Binding-site contacts:
Ligand atom OP2 contacts residue ARG47 of chain 9.E at 2.5 Å (salt-bridge).
Ligand atom C5 contacts residue ASP2 of chain 8.C at 3.7 Å.
Ligand atom C4' contacts residue ARG82 of chain 8.K at 3.7 Å.
Ligand atom N7 contacts residue PHE141 of chain 8.C at 3.5 Å.
Ligand atom N6 contacts residue PHE141 of chain 8.C at 3.4 Å.
Ligand atom OP2 contacts residue ASN195 of chain 9.E at 3.1 Å (h-bond).
Ligand atom C2' contacts residue CYS11 of chain 8.C at 3.5 Å (hydrophobic).
Ligand atom O4' contacts residue ARG80 of chain 8.K at 3.1 Å (salt-bridge).
Ligand atom N1 contacts residue PHE141 of chain 8.C at 3.4 Å.
Ligand atom O2 contacts residue TYR188 of chain 8.C at 3.0 Å.
Ligand atom OP2 contacts residue ARG186 of chain 8.C at 3.0 Å (salt-bridge).
Ligand atom O3' contacts residue ARG119 of chain 8.K at 3.7 Å.
Ligand atom OP1 contacts residue VAL117 of chain 8.K at 3.6 Å.
Ligand atom C2 contacts residue PHE141 of chain 8.C at 3.5 Å (hydrophobic).
Ligand atom P contacts residue ARG82 of chain 8.K at 3.7 Å.
Ligand atom O3' contacts residue TYR188 of chain 8.C at 3.0 Å (h-bond).
Ligand atom P contacts residue TYR188 of chain 8.C at 3.5 Å.
Ligand atom OP1 contacts residue ARG82 of chain 8.K at 3.0 Å (salt-bridge).
Ligand atom OP2 contacts residue TYR188 of chain 8.C at 2.7 Å (h-bond).
Ligand atom N3 contacts residue PHE141 of chain 8.C at 3.7 Å.
Ligand atom C5' contacts residue ARG47 of chain 9.E at 3.5 Å.
Ligand atom OP1 contacts residue ASP113 of chain 8.K at 2.9 Å (salt-bridge).
Ligand atom C5 contacts residue PHE141 of chain 8.C at 3.3 Å (hydrophobic).
Ligand atom OP1 contacts residue ARG112 of chain 8.K at 2.7 Å (salt-bridge).
Ligand atom OP1 contacts residue ARG119 of chain 8.K at 3.5 Å.
Ligand atom C5' contacts residue ARG82 of chain 8.K at 3.7 Å.
Ligand atom N4 contacts residue LYS51 of chain 8.C at 3.4 Å.
Ligand atom OP2 contacts residue TYR54 of chain 8.C at 2.7 Å (h-bond).
Ligand atom O5' contacts residue ARG112 of chain 8.K at 3.2 Å.
Ligand atom O3' contacts residue LEU118 of chain 8.K at 3.5 Å (h-bond).
Ligand atom OP2 contacts residue LYS120 of chain 8.K at 2.9 Å (salt-bridge).
Ligand atom OP1 contacts residue LYS120 of chain 8.K at 3.0 Å (salt-bridge).
Ligand atom C3' contacts residue TYR188 of chain 8.C at 3.2 Å (hydrophobic).
Ligand atom C6 contacts residue CYS11 of chain 8.C at 3.7 Å (hydrophobic).
Ligand atom C4' contacts residue ARG80 of chain 8.K at 3.5 Å.
Ligand atom C4 contacts residue PHE141 of chain 8.C at 3.5 Å (hydrophobic).
Ligand atom C6 contacts residue PHE141 of chain 8.C at 3.4 Å (hydrophobic).
Ligand atom C5' contacts residue ARG112 of chain 8.K at 3.7 Å.
Ligand atom C2' contacts residue TYR188 of chain 8.C at 3.1 Å (hydrophobic).
Ligand atom O3' contacts residue ARG82 of chain 8.K at 3.1 Å (salt-bridge).

This small molecule binds to this protein.
Small molecule (SMILES): Nc1ccn([C@H]2C[C@H](O[P](=O)(O)OC[C@H]3O[C@@H](n4cnc5c(N)ncnc54)C[C@@H]3O[P](=O)(O)OC[C@H]3O[C@@H](n4cnc5c(N)ncnc54)C[C@@H]3O[P](=O)(O)OC[C@H]3O[C@@H](n4ccc(N)nc4=O)C[C@@H]3O[P](=O)(O)OC[C@H]3O[C@@H](n4ccc(N)nc4=O)C[C@@H]3O[P](=O)(O)OC[C@H]3O[C@@H](n4cnc5c(N)ncnc54)C[C@@H]3O[P](=O)(O)OC[C@H]3O[C@@H](n4ccc(N)nc4=O)C[C@@H]3O)[C@@H](COP(=O)=O)O2)c(=O)n1

Sequence of chain 8.K:
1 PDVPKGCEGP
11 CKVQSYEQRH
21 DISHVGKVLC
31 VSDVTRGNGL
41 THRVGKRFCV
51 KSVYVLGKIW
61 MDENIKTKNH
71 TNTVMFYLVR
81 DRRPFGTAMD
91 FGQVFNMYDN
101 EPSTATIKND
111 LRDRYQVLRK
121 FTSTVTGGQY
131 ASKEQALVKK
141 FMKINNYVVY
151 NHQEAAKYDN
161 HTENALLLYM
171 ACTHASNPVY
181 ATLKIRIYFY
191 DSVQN

Sequence of chain 9.E:
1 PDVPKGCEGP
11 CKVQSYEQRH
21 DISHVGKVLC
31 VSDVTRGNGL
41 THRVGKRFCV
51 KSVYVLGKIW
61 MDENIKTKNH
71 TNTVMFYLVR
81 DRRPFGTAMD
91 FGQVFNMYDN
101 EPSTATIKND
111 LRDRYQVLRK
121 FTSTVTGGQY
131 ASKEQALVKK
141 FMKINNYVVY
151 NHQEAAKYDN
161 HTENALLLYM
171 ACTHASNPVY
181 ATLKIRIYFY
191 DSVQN

Sequence of chain 8.C:
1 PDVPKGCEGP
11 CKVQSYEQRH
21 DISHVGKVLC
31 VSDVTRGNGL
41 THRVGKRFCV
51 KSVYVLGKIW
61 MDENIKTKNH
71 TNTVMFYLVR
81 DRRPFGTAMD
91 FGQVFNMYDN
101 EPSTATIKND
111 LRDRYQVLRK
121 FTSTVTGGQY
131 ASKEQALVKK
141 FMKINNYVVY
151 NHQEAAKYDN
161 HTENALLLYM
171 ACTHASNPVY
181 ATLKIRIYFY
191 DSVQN